The protein below binds the small molecule below.
Small molecule (SMILES): CC(=O)N[C@@H]1[C@@H](O)[C@H](O)[C@@H](CO)O[C@H]1O

Binding-site contacts:
Ligand atom C5 contacts residue ASN728 of chain 1.C at 3.8 Å.
Ligand atom C8 contacts residue ASN728 of chain 1.C at 4.3 Å.
Ligand atom C2 contacts residue ASN728 of chain 1.C at 2.5 Å.
Ligand atom C8 contacts residue GLY1150 of chain 1.C at 3.4 Å.
Ligand atom O7 contacts residue ASN728 of chain 1.C at 3.0 Å (h-bond).
Ligand atom C7 contacts residue ASN728 of chain 1.C at 3.1 Å.
Ligand atom C8 contacts residue ILE1149 of chain 1.C at 3.9 Å (hydrophobic).
Ligand atom O5 contacts residue ASN728 of chain 1.C at 2.4 Å (h-bond).
Ligand atom C1 contacts residue ASN728 of chain 1.C at 1.5 Å.
Ligand atom C3 contacts residue ASN728 of chain 1.C at 3.9 Å.
Ligand atom N2 contacts residue ASN728 of chain 1.C at 2.9 Å (h-bond).
Ligand atom C4 contacts residue ASN728 of chain 1.C at 4.3 Å.

Sequence of chain 1.C:
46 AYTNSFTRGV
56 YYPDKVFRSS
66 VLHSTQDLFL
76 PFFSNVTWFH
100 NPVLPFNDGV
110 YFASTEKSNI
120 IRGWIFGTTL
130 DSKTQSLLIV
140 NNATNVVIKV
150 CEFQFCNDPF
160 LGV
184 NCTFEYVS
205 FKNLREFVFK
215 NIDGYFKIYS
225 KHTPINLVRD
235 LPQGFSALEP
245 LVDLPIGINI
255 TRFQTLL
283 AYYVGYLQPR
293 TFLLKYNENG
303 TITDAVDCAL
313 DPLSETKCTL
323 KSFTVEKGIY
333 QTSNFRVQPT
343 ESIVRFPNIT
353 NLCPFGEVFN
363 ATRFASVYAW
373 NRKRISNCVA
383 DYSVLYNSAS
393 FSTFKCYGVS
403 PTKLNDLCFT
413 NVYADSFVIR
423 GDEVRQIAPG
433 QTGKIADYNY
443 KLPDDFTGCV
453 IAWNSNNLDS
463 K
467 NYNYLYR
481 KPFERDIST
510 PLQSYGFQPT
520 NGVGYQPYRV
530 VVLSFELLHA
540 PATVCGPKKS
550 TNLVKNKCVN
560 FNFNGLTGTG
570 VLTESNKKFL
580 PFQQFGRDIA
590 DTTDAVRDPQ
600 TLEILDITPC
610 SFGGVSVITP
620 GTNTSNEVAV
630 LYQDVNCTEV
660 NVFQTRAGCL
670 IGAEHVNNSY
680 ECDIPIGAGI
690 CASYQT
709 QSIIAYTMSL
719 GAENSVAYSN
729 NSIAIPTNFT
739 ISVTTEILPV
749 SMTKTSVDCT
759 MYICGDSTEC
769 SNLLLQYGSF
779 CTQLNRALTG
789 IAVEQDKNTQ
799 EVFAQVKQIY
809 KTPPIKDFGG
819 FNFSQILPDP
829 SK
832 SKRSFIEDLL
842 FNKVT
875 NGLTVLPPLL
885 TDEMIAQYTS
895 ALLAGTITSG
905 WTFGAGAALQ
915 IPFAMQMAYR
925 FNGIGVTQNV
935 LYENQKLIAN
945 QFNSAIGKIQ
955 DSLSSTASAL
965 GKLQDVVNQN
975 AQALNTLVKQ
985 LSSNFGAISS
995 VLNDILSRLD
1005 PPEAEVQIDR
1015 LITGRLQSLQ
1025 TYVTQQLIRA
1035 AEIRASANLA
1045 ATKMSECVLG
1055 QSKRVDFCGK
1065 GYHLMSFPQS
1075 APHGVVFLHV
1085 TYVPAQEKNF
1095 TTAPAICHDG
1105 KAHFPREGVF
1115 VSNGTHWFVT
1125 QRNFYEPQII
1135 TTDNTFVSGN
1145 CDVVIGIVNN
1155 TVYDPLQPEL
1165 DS